The small molecule below binds the protein below.
Small molecule (SMILES): CC(=O)N[C@@H]1[C@@H](O)[C@H](O)[C@@H](CO)O[C@H]1O

Binding-site contacts:
Ligand atom C3 contacts residue ASN27 of chain 1.M at 3.9 Å.
Ligand atom C2 contacts residue ASN27 of chain 1.M at 2.6 Å.
Ligand atom O5 contacts residue ASN27 of chain 1.M at 2.5 Å (h-bond).
Ligand atom C5 contacts residue ASN27 of chain 1.M at 3.8 Å.
Ligand atom C4 contacts residue ASN27 of chain 1.M at 4.4 Å.
Ligand atom O7 contacts residue ASN27 of chain 1.M at 3.4 Å (h-bond).
Ligand atom C1 contacts residue ASN27 of chain 1.M at 1.5 Å.
Ligand atom N2 contacts residue ASN27 of chain 1.M at 3.0 Å (h-bond).
Ligand atom C8 contacts residue LYS26 of chain 1.M at 3.6 Å.
Ligand atom C7 contacts residue ASN27 of chain 1.M at 3.4 Å.
Ligand atom C8 contacts residue ASN27 of chain 1.M at 4.0 Å.

Sequence of chain 1.M:
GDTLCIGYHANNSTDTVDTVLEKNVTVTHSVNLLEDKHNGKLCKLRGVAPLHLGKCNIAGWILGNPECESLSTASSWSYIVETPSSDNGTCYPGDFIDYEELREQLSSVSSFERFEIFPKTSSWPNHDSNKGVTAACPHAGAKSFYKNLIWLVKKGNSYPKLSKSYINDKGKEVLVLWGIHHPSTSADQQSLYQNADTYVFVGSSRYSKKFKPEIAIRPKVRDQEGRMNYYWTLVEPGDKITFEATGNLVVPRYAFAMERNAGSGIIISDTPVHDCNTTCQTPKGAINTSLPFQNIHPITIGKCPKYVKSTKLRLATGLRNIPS